Sequence of chain 1.B:
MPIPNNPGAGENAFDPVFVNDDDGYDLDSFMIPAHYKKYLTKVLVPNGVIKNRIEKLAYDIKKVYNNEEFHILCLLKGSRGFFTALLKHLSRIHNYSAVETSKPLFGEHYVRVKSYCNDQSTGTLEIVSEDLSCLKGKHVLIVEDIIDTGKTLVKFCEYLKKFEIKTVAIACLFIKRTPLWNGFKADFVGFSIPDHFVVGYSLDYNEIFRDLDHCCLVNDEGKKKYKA

Binding-site contacts:
Ligand atom C2 contacts residue ASP223 of chain 1.B at 3.6 Å.
Ligand atom O6 contacts residue LYS195 of chain 1.B at 2.9 Å (salt-bridge).
Ligand atom O6 contacts residue PHE216 of chain 1.B at 3.6 Å.
Ligand atom O2P contacts residue THR168 of chain 1.B at 3.4 Å (h-bond).
Ligand atom C6 contacts residue PHE216 of chain 1.B at 3.5 Å (hydrophobic).
Ligand atom C3' contacts residue POP1 of chain 1.J at 3.6 Å.
Ligand atom C3' contacts residue THR171 of chain 1.B at 3.7 Å.
Ligand atom C1' contacts residue TYR135 of chain 1.B at 3.7 Å (hydrophobic).
Ligand atom C5 contacts residue PHE216 of chain 1.B at 3.6 Å (hydrophobic).
Ligand atom P contacts residue GLY169 of chain 1.B at 3.7 Å.
Ligand atom O3P contacts residue THR168 of chain 1.B at 3.3 Å (h-bond).
Ligand atom C2 contacts residue PHE216 of chain 1.B at 3.2 Å (hydrophobic).
Ligand atom O3P contacts residue THR171 of chain 1.B at 2.8 Å (h-bond).
Ligand atom O2P contacts residue GLY169 of chain 1.B at 2.7 Å (h-bond).
Ligand atom C6 contacts residue VAL217 of chain 1.B at 3.7 Å (hydrophobic).
Ligand atom O3P contacts residue LYS170 of chain 1.B at 3.5 Å (salt-bridge).
Ligand atom P contacts residue THR168 of chain 1.B at 3.4 Å.
Ligand atom C5' contacts residue THR171 of chain 1.B at 3.5 Å.
Ligand atom C8 contacts residue TYR135 of chain 1.B at 3.4 Å (hydrophobic).
Ligand atom N1 contacts residue PHE216 of chain 1.B at 3.4 Å.
Ligand atom C3' contacts residue GLU163 of chain 1.B at 3.6 Å.
Ligand atom C2 contacts residue VAL217 of chain 1.B at 3.0 Å (hydrophobic).
Ligand atom N3 contacts residue PHE216 of chain 1.B at 3.5 Å.
Ligand atom C1' contacts residue POP1 of chain 1.J at 3.0 Å.
Ligand atom N1 contacts residue VAL217 of chain 1.B at 2.6 Å (h-bond).
Ligand atom O2P contacts residue LYS170 of chain 1.B at 3.7 Å.
Ligand atom O2P contacts residue ASP167 of chain 1.B at 3.0 Å (salt-bridge).
Ligand atom O1P contacts residue TYR135 of chain 1.B at 2.6 Å (h-bond).
Ligand atom C6' contacts residue ILE165 of chain 1.B at 3.5 Å (hydrophobic).
Ligand atom C6' contacts residue THR171 of chain 1.B at 3.5 Å.
Ligand atom C5' contacts residue TYR135 of chain 1.B at 3.4 Å (hydrophobic).
Ligand atom C4' contacts residue POP1 of chain 1.J at 3.6 Å.
Ligand atom O1P contacts residue THR168 of chain 1.B at 3.0 Å (h-bond).
Ligand atom C3' contacts residue ASP164 of chain 1.B at 3.6 Å.
Ligand atom O3' contacts residue ASP164 of chain 1.B at 2.6 Å (salt-bridge).
Ligand atom C8 contacts residue ASP167 of chain 1.B at 3.7 Å.
Ligand atom O6 contacts residue VAL217 of chain 1.B at 3.2 Å (h-bond).
Ligand atom N7 contacts residue ASP167 of chain 1.B at 2.8 Å (salt-bridge).
Ligand atom O1P contacts residue ASP167 of chain 1.B at 2.9 Å.
Ligand atom N4' contacts residue POP1 of chain 1.J at 2.8 Å (h-bond).

This protein binds this small molecule.
Small molecule (SMILES): O=c1[nH]cnc2c(CN[C@H](CO)CCP(=O)(O)O)c[nH]c12